Sequence of chain 1.B:
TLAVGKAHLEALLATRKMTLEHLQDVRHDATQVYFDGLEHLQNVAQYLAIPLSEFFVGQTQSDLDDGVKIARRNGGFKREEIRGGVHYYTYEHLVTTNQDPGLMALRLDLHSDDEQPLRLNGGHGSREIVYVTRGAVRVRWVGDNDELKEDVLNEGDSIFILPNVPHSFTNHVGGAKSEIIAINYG

Binding-site contacts:
Ligand atom C3 contacts residue PHE173 of chain 1.B at 3.9 Å (hydrophobic).
Ligand atom O13 contacts residue ARG87 of chain 1.B at 2.9 Å (salt-bridge).
Ligand atom O15 contacts residue MN1 of chain 1.G at 2.1 Å.
Ligand atom C3 contacts residue GLU132 of chain 1.B at 3.5 Å.
Ligand atom C2 contacts residue LYS21 of chain 1.C at 4.2 Å.
Ligand atom C1 contacts residue PHE173 of chain 1.B at 3.5 Å (hydrophobic).
Ligand atom O13 contacts residue ASN125 of chain 1.B at 2.5 Å (h-bond).
Ligand atom O6 contacts residue HIS171 of chain 1.B at 2.7 Å (h-bond).
Ligand atom O15 contacts residue HIS171 of chain 1.B at 3.6 Å (h-bond).
Ligand atom P1 contacts residue LYS21 of chain 1.C at 3.5 Å.
Ligand atom C3 contacts residue TYR93 of chain 1.B at 4.0 Å (hydrophobic).
Ligand atom C1 contacts residue ILE184 of chain 1.B at 4.0 Å (hydrophobic).
Ligand atom O6 contacts residue MN1 of chain 1.G at 2.0 Å.
Ligand atom O6 contacts residue GLU132 of chain 1.B at 2.6 Å (salt-bridge).
Ligand atom O14 contacts residue LYS21 of chain 1.C at 2.7 Å (salt-bridge).
Ligand atom O13 contacts residue HIS171 of chain 1.B at 4.3 Å.
Ligand atom O15 contacts residue LYS21 of chain 1.C at 3.2 Å (salt-bridge).
Ligand atom P1 contacts residue ARG87 of chain 1.B at 3.8 Å.
Ligand atom O14 contacts residue ARG87 of chain 1.B at 3.8 Å.
Ligand atom P1 contacts residue MN1 of chain 1.G at 3.2 Å.
Ligand atom C2 contacts residue GLU132 of chain 1.B at 4.3 Å.
Ligand atom O13 contacts residue MN1 of chain 1.G at 4.0 Å.
Ligand atom C2 contacts residue TYR95 of chain 1.B at 4.2 Å (hydrophobic).
Ligand atom P1 contacts residue TYR93 of chain 1.B at 4.3 Å.
Ligand atom O14 contacts residue TYR95 of chain 1.B at 2.5 Å (h-bond).
Ligand atom C3 contacts residue HIS171 of chain 1.B at 3.8 Å.
Ligand atom C3 contacts residue MN1 of chain 1.G at 3.2 Å.
Ligand atom C2 contacts residue MN1 of chain 1.G at 3.4 Å.
Ligand atom O6 contacts residue PHE173 of chain 1.B at 3.9 Å.
Ligand atom P1 contacts residue ASN125 of chain 1.B at 3.5 Å.
Ligand atom O13 contacts residue TYR95 of chain 1.B at 4.2 Å.
Ligand atom C1 contacts residue LEU112 of chain 1.B at 3.8 Å (hydrophobic).
Ligand atom O15 contacts residue GLU132 of chain 1.B at 4.2 Å.
Ligand atom P1 contacts residue TYR95 of chain 1.B at 3.8 Å.
Ligand atom O15 contacts residue HIS128 of chain 1.B at 3.2 Å (h-bond).
Ligand atom C2 contacts residue LEU112 of chain 1.B at 4.2 Å (hydrophobic).
Ligand atom O15 contacts residue ASN125 of chain 1.B at 3.2 Å (h-bond).
Ligand atom O13 contacts residue TYR93 of chain 1.B at 3.8 Å.
Ligand atom C1 contacts residue GLU132 of chain 1.B at 3.4 Å.
Ligand atom C2 contacts residue TYR93 of chain 1.B at 4.0 Å (hydrophobic).

Sequence of chain 1.C:
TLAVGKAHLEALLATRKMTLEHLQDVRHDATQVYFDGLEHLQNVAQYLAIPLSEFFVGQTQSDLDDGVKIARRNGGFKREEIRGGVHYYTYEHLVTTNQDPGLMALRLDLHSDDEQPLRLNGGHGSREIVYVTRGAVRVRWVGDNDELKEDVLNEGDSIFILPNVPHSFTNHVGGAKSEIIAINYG

The small molecule below binds the protein below.
Small molecule (SMILES): C[C@H](O)CP(=O)(O)O